Sequence of chain 1.A:
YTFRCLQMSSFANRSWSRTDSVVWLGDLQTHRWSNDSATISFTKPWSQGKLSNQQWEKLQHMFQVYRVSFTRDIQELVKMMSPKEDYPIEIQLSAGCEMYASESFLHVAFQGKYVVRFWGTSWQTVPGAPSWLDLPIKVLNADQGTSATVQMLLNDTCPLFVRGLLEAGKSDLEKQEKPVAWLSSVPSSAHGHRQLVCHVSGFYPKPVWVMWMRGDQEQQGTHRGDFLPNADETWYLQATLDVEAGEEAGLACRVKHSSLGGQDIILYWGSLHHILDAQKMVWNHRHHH

A small-molecule ligand and the protein it binds are described below.
Small molecule (SMILES): CC(=O)N[C@@H]1[C@@H](O)[C@H](O)[C@@H](CO)O[C@H]1O

Binding-site contacts:
Ligand atom O5 contacts residue ASN20 of chain 1.A at 2.4 Å (h-bond).
Ligand atom C1 contacts residue TRP23 of chain 1.A at 3.7 Å (hydrophobic).
Ligand atom O5 contacts residue TRP23 of chain 1.A at 3.7 Å.
Ligand atom N2 contacts residue ASN20 of chain 1.A at 2.9 Å (h-bond).
Ligand atom O7 contacts residue ASN20 of chain 1.A at 4.2 Å.
Ligand atom C7 contacts residue ASN20 of chain 1.A at 3.3 Å.
Ligand atom C6 contacts residue TRP23 of chain 1.A at 4.3 Å (hydrophobic).
Ligand atom C3 contacts residue ASN20 of chain 1.A at 3.8 Å.
Ligand atom C5 contacts residue TRP23 of chain 1.A at 4.0 Å (hydrophobic).
Ligand atom C5 contacts residue ASN20 of chain 1.A at 3.7 Å.
Ligand atom C2 contacts residue ASN20 of chain 1.A at 2.4 Å.
Ligand atom C8 contacts residue ASN20 of chain 1.A at 3.4 Å.
Ligand atom C1 contacts residue ASN20 of chain 1.A at 1.4 Å.
Ligand atom N2 contacts residue SER22 of chain 1.A at 4.2 Å.
Ligand atom C1 contacts residue ALA19 of chain 1.A at 4.4 Å (hydrophobic).
Ligand atom O6 contacts residue ALA19 of chain 1.A at 3.8 Å.
Ligand atom C4 contacts residue ASN20 of chain 1.A at 4.2 Å.
Ligand atom O5 contacts residue ALA19 of chain 1.A at 3.7 Å.